Sequence of chain 1.B:
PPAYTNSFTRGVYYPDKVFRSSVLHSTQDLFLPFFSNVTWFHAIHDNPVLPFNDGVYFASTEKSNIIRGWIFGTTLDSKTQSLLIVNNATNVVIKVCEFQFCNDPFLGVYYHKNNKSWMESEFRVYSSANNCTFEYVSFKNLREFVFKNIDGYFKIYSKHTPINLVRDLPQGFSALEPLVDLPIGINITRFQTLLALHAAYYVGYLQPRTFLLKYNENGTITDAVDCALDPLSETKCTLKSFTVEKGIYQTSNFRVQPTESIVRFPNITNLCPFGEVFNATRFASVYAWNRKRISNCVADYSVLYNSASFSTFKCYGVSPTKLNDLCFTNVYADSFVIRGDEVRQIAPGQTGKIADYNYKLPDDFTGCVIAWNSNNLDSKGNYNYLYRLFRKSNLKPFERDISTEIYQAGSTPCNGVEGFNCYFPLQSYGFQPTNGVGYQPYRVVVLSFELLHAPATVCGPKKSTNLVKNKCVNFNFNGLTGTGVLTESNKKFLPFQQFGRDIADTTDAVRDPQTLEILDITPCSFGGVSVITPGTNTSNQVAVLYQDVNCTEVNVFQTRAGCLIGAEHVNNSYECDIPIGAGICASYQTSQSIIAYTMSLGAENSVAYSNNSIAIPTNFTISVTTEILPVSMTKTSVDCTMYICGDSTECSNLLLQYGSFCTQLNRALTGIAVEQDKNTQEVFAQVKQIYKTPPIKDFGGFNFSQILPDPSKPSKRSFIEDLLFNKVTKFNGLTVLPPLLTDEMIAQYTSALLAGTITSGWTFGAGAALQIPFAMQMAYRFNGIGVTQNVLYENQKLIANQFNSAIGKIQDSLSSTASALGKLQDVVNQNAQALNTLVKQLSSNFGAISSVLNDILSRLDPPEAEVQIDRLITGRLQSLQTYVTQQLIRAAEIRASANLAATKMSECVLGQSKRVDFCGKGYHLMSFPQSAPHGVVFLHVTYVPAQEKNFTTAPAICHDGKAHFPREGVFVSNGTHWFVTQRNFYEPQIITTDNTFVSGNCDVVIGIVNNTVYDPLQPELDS

Binding-site contacts:
Ligand atom C5 contacts residue ASN709 of chain 1.C at 3.6 Å.
Ligand atom C3 contacts residue ASN709 of chain 1.C at 3.7 Å.
Ligand atom N2 contacts residue ASN709 of chain 1.C at 2.7 Å (h-bond).
Ligand atom O5 contacts residue ASN709 of chain 1.C at 2.4 Å (h-bond).
Ligand atom O5 contacts residue ASP796 of chain 1.B at 3.5 Å (salt-bridge).
Ligand atom C1 contacts residue ASN709 of chain 1.C at 1.4 Å.
Ligand atom C7 contacts residue ASN709 of chain 1.C at 3.8 Å.
Ligand atom C8 contacts residue GLY1131 of chain 1.C at 3.4 Å.
Ligand atom C2 contacts residue ASN709 of chain 1.C at 2.4 Å.
Ligand atom C8 contacts residue ILE1130 of chain 1.C at 4.3 Å (hydrophobic).
Ligand atom C1 contacts residue ASP796 of chain 1.B at 4.2 Å.
Ligand atom C6 contacts residue ASP796 of chain 1.B at 4.4 Å.
Ligand atom C4 contacts residue ASN709 of chain 1.C at 4.2 Å.
Ligand atom O7 contacts residue ASN709 of chain 1.C at 4.5 Å.

A protein and the small-molecule ligand that binds it are described below.
Small molecule (SMILES): CC(=O)N[C@@H]1[C@@H](O)[C@H](O)[C@@H](CO)O[C@H]1O

Sequence of chain 1.C:
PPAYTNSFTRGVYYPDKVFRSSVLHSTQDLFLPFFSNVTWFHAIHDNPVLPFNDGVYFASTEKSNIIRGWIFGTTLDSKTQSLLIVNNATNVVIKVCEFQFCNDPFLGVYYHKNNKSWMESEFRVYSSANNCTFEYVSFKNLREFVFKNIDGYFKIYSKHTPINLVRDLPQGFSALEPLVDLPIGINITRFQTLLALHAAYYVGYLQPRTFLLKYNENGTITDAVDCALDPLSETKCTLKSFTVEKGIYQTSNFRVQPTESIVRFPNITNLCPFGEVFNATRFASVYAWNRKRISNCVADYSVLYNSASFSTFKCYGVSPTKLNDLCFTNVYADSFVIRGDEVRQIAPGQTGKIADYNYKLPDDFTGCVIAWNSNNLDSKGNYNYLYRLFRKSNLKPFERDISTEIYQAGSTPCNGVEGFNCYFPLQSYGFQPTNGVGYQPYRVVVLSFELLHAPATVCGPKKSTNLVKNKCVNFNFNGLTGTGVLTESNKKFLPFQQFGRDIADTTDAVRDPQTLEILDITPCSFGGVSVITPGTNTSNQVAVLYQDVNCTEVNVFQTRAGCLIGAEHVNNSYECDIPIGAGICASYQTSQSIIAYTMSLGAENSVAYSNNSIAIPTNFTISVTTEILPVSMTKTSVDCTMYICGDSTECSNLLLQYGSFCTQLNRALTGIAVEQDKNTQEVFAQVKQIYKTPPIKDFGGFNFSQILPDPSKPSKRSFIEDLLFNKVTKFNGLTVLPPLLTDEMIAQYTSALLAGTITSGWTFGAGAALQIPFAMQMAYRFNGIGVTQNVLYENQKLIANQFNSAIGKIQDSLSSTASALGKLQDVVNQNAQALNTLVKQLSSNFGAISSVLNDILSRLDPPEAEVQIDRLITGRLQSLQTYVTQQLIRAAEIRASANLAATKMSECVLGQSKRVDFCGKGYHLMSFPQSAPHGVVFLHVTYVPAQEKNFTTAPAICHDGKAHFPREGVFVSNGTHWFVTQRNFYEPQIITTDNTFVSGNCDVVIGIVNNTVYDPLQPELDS